Sequence of chain 1.D:
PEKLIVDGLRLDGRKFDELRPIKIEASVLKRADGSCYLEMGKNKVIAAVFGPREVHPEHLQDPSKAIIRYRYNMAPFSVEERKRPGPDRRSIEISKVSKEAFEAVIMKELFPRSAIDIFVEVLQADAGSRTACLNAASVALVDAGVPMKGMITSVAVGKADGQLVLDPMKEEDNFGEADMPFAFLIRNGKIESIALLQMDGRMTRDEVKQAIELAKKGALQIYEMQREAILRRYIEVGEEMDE

Sequence of chain 1.G:
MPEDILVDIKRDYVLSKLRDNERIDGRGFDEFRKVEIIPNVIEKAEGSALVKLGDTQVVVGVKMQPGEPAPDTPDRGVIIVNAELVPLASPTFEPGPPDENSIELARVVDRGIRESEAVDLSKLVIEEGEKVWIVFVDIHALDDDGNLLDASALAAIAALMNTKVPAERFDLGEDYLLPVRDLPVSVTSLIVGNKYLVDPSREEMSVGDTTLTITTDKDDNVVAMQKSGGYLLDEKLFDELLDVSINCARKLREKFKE

This protein binds this small molecule.
Small molecule (SMILES): Nc1ccn([C@@H]2O[C@H](CO[P](=O)(O)O[C@H]3[C@@H](O)[C@H](n4ccc(N)nc4=O)O[C@@H]3CO[P](=O)(O)O[C@H]3[C@@H](O)[C@H](n4ccc(N)nc4=O)O[C@@H]3CO[P](=O)(O)O[C@H]3[C@@H](O)[C@H](n4ccc(N)nc4=O)O[C@@H]3COP(=O)=O)[C@@H](O)[C@H]2O)c(=O)n1

Binding-site contacts:
Ligand atom O2' contacts residue ARG114 of chain 1.G at 4.0 Å.
Ligand atom O3' contacts residue ALA134 of chain 1.D at 4.1 Å.
Ligand atom O5' contacts residue ARG97 of chain 1.D at 3.2 Å (salt-bridge).
Ligand atom O2 contacts residue VAL86 of chain 1.D at 3.5 Å.
Ligand atom O3' contacts residue ASP133 of chain 1.D at 2.6 Å (salt-bridge).
Ligand atom O2' contacts residue VAL81 of chain 1.G at 4.0 Å.
Ligand atom O4' contacts residue ARG114 of chain 1.G at 3.6 Å.
Ligand atom C5' contacts residue ARG97 of chain 1.D at 4.1 Å.
Ligand atom N4 contacts residue LYS90 of chain 1.D at 3.7 Å.
Ligand atom O2' contacts residue ILE79 of chain 1.G at 4.0 Å.
Ligand atom O4' contacts residue ILE80 of chain 1.G at 4.0 Å.
Ligand atom P contacts residue ARG97 of chain 1.D at 3.8 Å.
Ligand atom N4 contacts residue ASP95 of chain 1.D at 3.5 Å (salt-bridge).
Ligand atom C6 contacts residue ARG97 of chain 1.D at 3.1 Å.
Ligand atom C4' contacts residue ILE80 of chain 1.G at 4.1 Å (hydrophobic).
Ligand atom C4' contacts residue ARG114 of chain 1.G at 3.7 Å.
Ligand atom C1' contacts residue ILE80 of chain 1.G at 3.5 Å (hydrophobic).
Ligand atom C3' contacts residue ARG97 of chain 1.D at 4.0 Å.
Ligand atom C2' contacts residue ILE80 of chain 1.G at 3.9 Å (hydrophobic).
Ligand atom N4 contacts residue ALA70 of chain 1.G at 3.3 Å.
Ligand atom O2 contacts residue ARG114 of chain 1.G at 3.0 Å (salt-bridge).
Ligand atom N1 contacts residue ILE80 of chain 1.G at 4.1 Å.
Ligand atom OP2 contacts residue ARG137 of chain 1.D at 4.0 Å.
Ligand atom N3 contacts residue VAL78 of chain 1.G at 4.0 Å.
Ligand atom OP2 contacts residue ARG107 of chain 1.G at 2.8 Å (salt-bridge).
Ligand atom C3' contacts residue ASP133 of chain 1.D at 3.9 Å.
Ligand atom P contacts residue ARG107 of chain 1.G at 3.2 Å.
Ligand atom C2 contacts residue VAL86 of chain 1.D at 3.8 Å (hydrophobic).
Ligand atom C5 contacts residue ARG97 of chain 1.D at 3.2 Å.
Ligand atom OP2 contacts residue ARG96 of chain 1.D at 4.0 Å.
Ligand atom O2 contacts residue ILE80 of chain 1.G at 3.9 Å.
Ligand atom O3' contacts residue SER136 of chain 1.D at 3.6 Å (h-bond).
Ligand atom OP1 contacts residue ASP186 of chain 1.D at 4.0 Å.
Ligand atom OP1 contacts residue ARG107 of chain 1.G at 2.7 Å (salt-bridge).
Ligand atom C2 contacts residue ARG114 of chain 1.G at 3.9 Å.
Ligand atom O2 contacts residue ILE79 of chain 1.G at 3.6 Å (h-bond).
Ligand atom O2' contacts residue ILE80 of chain 1.G at 3.1 Å.
Ligand atom C4 contacts residue MET81 of chain 1.D at 4.1 Å (hydrophobic).
Ligand atom OP2 contacts residue ARG97 of chain 1.D at 3.0 Å (salt-bridge).
Ligand atom OP1 contacts residue ARG137 of chain 1.D at 4.0 Å.